Sequence of chain 1.C:
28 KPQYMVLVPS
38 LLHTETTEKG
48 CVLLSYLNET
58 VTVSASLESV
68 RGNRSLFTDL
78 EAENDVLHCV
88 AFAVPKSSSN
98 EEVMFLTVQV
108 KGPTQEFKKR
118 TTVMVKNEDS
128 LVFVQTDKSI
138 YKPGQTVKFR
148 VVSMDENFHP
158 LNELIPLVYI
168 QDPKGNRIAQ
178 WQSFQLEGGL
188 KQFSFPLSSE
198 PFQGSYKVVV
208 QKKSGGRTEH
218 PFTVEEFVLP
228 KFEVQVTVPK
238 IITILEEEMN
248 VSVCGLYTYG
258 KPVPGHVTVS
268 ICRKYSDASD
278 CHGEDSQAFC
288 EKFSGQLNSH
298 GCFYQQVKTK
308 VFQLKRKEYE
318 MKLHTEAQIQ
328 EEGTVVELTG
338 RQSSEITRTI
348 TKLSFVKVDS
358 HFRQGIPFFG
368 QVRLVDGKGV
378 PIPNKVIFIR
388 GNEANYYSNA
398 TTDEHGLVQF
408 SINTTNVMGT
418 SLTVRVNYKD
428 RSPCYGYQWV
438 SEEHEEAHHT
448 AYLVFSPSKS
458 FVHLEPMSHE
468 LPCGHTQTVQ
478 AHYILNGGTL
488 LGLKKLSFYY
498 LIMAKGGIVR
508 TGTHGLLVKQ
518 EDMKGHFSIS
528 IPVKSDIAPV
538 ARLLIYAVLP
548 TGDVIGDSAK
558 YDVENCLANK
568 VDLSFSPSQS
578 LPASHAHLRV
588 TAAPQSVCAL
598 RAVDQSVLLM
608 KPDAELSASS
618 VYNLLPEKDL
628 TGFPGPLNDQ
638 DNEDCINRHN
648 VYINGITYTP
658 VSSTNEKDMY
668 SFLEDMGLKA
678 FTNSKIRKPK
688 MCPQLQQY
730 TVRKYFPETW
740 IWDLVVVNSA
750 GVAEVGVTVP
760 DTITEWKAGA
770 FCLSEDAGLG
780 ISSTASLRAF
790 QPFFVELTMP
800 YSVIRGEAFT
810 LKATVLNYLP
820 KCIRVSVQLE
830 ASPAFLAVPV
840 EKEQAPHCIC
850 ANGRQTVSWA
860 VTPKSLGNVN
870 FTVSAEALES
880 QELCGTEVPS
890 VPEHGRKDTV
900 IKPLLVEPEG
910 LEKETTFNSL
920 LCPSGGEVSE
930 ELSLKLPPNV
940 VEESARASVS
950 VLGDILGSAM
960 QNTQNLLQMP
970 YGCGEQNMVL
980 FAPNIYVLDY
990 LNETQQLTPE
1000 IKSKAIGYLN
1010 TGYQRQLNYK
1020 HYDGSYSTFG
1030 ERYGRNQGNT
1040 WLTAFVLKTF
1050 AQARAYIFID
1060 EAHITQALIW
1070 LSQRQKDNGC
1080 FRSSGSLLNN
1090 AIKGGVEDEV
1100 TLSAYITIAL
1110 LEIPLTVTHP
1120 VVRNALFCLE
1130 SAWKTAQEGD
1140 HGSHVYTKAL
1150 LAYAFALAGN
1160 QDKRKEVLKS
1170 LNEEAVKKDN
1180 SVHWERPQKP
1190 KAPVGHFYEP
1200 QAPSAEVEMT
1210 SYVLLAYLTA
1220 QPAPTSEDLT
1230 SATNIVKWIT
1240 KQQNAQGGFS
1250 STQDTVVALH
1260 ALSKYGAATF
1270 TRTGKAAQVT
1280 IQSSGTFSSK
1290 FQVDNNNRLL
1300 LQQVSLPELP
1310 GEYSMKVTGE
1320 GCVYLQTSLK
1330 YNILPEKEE

A small-molecule ligand and the protein it binds are described below.
Small molecule (SMILES): CC(=O)N[C@H]1[C@H](O[C@H]2[C@H](O)[C@@H](NC(C)=O)CO[C@@H]2CO)O[C@H](CO)[C@@H](O[C@@H]2O[C@H](CO)[C@@H](O)[C@H](O)[C@@H]2O)[C@@H]1O

Binding-site contacts:
Ligand atom O3 contacts residue TYR1055 of chain 1.C at 3.1 Å (h-bond).
Ligand atom C8 contacts residue ASN991 of chain 1.C at 4.2 Å.
Ligand atom C5 contacts residue ASN991 of chain 1.C at 3.6 Å.
Ligand atom C7 contacts residue TYR1055 of chain 1.C at 3.7 Å (hydrophobic).
Ligand atom C8 contacts residue LYS1001 of chain 1.C at 4.5 Å.
Ligand atom C3 contacts residue ASN991 of chain 1.C at 3.8 Å.
Ligand atom C7 contacts residue LYS1001 of chain 1.C at 4.1 Å.
Ligand atom O4 contacts residue TYR1055 of chain 1.C at 4.1 Å.
Ligand atom C2 contacts residue TYR1055 of chain 1.C at 4.2 Å (hydrophobic).
Ligand atom O5 contacts residue ASN991 of chain 1.C at 2.3 Å (h-bond).
Ligand atom C3 contacts residue TYR1055 of chain 1.C at 4.3 Å (hydrophobic).
Ligand atom N2 contacts residue ASN991 of chain 1.C at 2.9 Å (h-bond).
Ligand atom C7 contacts residue ASN991 of chain 1.C at 3.2 Å.
Ligand atom C2 contacts residue ASN991 of chain 1.C at 2.4 Å.
Ligand atom O7 contacts residue LYS1001 of chain 1.C at 3.7 Å.
Ligand atom N2 contacts residue LYS1001 of chain 1.C at 4.5 Å.
Ligand atom C4 contacts residue TYR1055 of chain 1.C at 4.5 Å (hydrophobic).
Ligand atom C1 contacts residue ASN991 of chain 1.C at 1.4 Å.
Ligand atom C8 contacts residue TYR1055 of chain 1.C at 4.1 Å (hydrophobic).
Ligand atom O7 contacts residue ASN991 of chain 1.C at 3.1 Å (h-bond).
Ligand atom O7 contacts residue TYR1055 of chain 1.C at 4.0 Å.
Ligand atom N2 contacts residue TYR1055 of chain 1.C at 3.1 Å (h-bond).
Ligand atom O7 contacts residue LEU996 of chain 1.C at 3.8 Å.
Ligand atom C4 contacts residue ASN991 of chain 1.C at 4.1 Å.